A small-molecule ligand and the protein it binds are described below.
Small molecule (SMILES): CC(=O)N[C@@H]1[C@@H](O)[C@H](O)[C@@H](CO)O[C@H]1O

Sequence of chain 1.A:
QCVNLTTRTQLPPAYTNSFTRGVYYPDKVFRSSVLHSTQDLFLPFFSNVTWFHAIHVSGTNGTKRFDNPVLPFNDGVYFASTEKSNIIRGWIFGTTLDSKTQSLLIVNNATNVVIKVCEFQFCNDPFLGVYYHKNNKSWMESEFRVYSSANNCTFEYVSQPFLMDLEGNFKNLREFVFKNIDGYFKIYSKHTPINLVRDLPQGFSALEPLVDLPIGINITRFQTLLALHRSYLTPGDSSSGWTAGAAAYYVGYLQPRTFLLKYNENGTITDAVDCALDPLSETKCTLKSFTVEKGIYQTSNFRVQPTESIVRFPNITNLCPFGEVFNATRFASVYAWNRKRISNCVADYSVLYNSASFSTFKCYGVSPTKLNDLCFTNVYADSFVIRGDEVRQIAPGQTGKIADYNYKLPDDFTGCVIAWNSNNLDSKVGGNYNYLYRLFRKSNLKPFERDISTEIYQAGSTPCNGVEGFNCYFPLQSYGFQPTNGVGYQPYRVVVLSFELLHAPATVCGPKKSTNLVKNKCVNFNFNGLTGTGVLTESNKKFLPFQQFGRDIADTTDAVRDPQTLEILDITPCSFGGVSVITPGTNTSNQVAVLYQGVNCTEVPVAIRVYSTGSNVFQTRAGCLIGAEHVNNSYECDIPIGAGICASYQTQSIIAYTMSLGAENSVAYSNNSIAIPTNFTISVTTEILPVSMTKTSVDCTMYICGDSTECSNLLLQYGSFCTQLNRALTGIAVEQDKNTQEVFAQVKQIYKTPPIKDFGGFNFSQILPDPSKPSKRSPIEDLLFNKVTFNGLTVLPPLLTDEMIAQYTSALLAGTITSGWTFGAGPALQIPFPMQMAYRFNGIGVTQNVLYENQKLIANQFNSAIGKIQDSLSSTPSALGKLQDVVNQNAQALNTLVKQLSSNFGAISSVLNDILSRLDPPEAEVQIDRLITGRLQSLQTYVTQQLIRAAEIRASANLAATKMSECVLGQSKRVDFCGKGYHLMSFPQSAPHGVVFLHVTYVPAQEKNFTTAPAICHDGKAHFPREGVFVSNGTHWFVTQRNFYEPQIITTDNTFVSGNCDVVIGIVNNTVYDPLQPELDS

Binding-site contacts:
Ligand atom O5 contacts residue ASN48 of chain 1.A at 2.4 Å (h-bond).
Ligand atom O5 contacts residue TYR15 of chain 1.A at 3.6 Å.
Ligand atom N2 contacts residue ASN48 of chain 1.A at 2.8 Å (h-bond).
Ligand atom C1 contacts residue ASN48 of chain 1.A at 1.4 Å.
Ligand atom C3 contacts residue ASN48 of chain 1.A at 3.8 Å.
Ligand atom C4 contacts residue ASN48 of chain 1.A at 4.2 Å.
Ligand atom C6 contacts residue TYR15 of chain 1.A at 3.5 Å (hydrophobic).
Ligand atom O6 contacts residue TYR15 of chain 1.A at 4.1 Å.
Ligand atom C5 contacts residue ASN48 of chain 1.A at 3.7 Å.
Ligand atom O7 contacts residue ASN48 of chain 1.A at 2.7 Å (h-bond).
Ligand atom C7 contacts residue ASN48 of chain 1.A at 3.0 Å.
Ligand atom C8 contacts residue ASN48 of chain 1.A at 4.2 Å.
Ligand atom C2 contacts residue ASN48 of chain 1.A at 2.4 Å.
Ligand atom C5 contacts residue TYR15 of chain 1.A at 4.2 Å (hydrophobic).